Binding-site contacts:
Ligand atom C2 contacts residue CYS195 of chain 1.H at 2.7 Å (hydrophobic).
Ligand atom C4 contacts residue CYS46 of chain 1.D at 3.3 Å (hydrophobic).
Ligand atom C15 contacts residue MET81 of chain 1.D at 4.0 Å (hydrophobic).
Ligand atom C3 contacts residue ASN88 of chain 1.D at 4.3 Å.
Ligand atom C12 contacts residue GLY39 of chain 1.D at 4.4 Å.
Ligand atom C9 contacts residue ALA85 of chain 1.D at 4.0 Å (hydrophobic).
Ligand atom C14 contacts residue MET81 of chain 1.D at 3.8 Å (hydrophobic).
Ligand atom C6 contacts residue GLY43 of chain 1.D at 3.8 Å.
Ligand atom C14 contacts residue LEU68 of chain 1.D at 4.0 Å (hydrophobic).
Ligand atom C1 contacts residue ASN88 of chain 1.D at 3.5 Å.
Ligand atom C11 contacts residue MET81 of chain 1.D at 4.3 Å (hydrophobic).
Ligand atom C3 contacts residue CYS46 of chain 1.D at 4.2 Å (hydrophobic).
Ligand atom C2 contacts residue ASN88 of chain 1.D at 3.8 Å.
Ligand atom C14 contacts residue CYS82 of chain 1.D at 4.0 Å (hydrophobic).
Ligand atom C10 contacts residue LEU42 of chain 1.D at 4.2 Å (hydrophobic).
Ligand atom C10 contacts residue LEU56 of chain 1.D at 3.8 Å (hydrophobic).
Ligand atom C13 contacts residue LEU65 of chain 1.D at 4.3 Å (hydrophobic).
Ligand atom C1 contacts residue CYS46 of chain 1.D at 4.4 Å (hydrophobic).
Ligand atom C15 contacts residue LEU27 of chain 1.D at 3.9 Å (hydrophobic).
Ligand atom C12 contacts residue MET81 of chain 1.D at 3.7 Å (hydrophobic).
Ligand atom C1 contacts residue TYR47 of chain 1.D at 4.2 Å (hydrophobic).
Ligand atom C8 contacts residue LEU42 of chain 1.D at 4.3 Å (hydrophobic).
Ligand atom C11 contacts residue GLY39 of chain 1.D at 3.8 Å.
Ligand atom C3 contacts residue CYS195 of chain 1.H at 3.9 Å (hydrophobic).
Ligand atom C14 contacts residue LEU78 of chain 1.D at 4.2 Å (hydrophobic).
Ligand atom C13 contacts residue LEU68 of chain 1.D at 4.3 Å (hydrophobic).
Ligand atom C15 contacts residue LEU35 of chain 1.D at 4.1 Å (hydrophobic).
Ligand atom C7 contacts residue ALA85 of chain 1.D at 3.9 Å (hydrophobic).
Ligand atom C8 contacts residue ALA85 of chain 1.D at 4.0 Å (hydrophobic).
Ligand atom C9 contacts residue LEU65 of chain 1.D at 4.1 Å (hydrophobic).
Ligand atom C12 contacts residue LEU65 of chain 1.D at 4.4 Å (hydrophobic).
Ligand atom C2 contacts residue LEU196 of chain 1.H at 4.4 Å (hydrophobic).
Ligand atom C4 contacts residue ASN88 of chain 1.D at 4.2 Å.
Ligand atom C4 contacts residue GLN53 of chain 1.D at 3.6 Å.
Ligand atom C1 contacts residue CYS195 of chain 1.H at 1.8 Å (hydrophobic).
Ligand atom C15 contacts residue GLY39 of chain 1.D at 4.2 Å.
Ligand atom C5 contacts residue ALA85 of chain 1.D at 3.9 Å (hydrophobic).
Ligand atom C15 contacts residue LEU68 of chain 1.D at 4.0 Å (hydrophobic).
Ligand atom C6 contacts residue LEU42 of chain 1.D at 4.3 Å (hydrophobic).
Ligand atom C13 contacts residue MET81 of chain 1.D at 3.6 Å (hydrophobic).

Sequence of chain 1.D:
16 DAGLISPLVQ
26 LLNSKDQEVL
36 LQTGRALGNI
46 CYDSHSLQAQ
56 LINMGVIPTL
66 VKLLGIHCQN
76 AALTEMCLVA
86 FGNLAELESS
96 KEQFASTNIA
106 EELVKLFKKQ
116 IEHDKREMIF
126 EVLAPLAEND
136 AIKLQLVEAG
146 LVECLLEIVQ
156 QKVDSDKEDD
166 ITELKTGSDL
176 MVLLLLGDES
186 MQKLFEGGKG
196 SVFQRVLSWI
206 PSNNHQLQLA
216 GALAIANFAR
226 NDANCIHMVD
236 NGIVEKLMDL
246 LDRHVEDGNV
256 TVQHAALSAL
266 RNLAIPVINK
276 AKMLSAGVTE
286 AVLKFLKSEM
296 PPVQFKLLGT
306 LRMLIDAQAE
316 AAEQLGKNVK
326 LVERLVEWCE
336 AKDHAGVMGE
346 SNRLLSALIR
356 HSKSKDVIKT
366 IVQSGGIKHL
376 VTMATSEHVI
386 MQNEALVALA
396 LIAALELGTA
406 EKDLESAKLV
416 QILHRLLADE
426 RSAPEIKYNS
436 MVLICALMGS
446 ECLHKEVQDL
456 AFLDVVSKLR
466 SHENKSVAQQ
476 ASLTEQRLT

Sequence of chain 1.H:
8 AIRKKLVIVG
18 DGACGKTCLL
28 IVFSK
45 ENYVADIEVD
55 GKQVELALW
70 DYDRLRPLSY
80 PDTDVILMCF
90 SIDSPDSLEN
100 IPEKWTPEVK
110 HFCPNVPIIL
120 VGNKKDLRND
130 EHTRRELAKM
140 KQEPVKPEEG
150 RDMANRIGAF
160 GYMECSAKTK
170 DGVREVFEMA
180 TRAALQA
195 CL

The small molecule below binds the protein below.
Small molecule (SMILES): C/C=C(\C)CC/C=C(\C)CCC=C(C)C